Binding-site contacts:
Ligand atom C13 contacts residue VAL163 of chain 2.A at 4.0 Å (hydrophobic).
Ligand atom C12 contacts residue VAL256 of chain 2.A at 3.6 Å (hydrophobic).
Ligand atom C2 contacts residue TYR20 of chain 2.A at 4.1 Å (hydrophobic).
Ligand atom O3 contacts residue TYR20 of chain 2.A at 4.0 Å.
Ligand atom CL contacts residue LEU260 of chain 2.A at 3.3 Å.
Ligand atom C15 contacts residue ILE177 of chain 2.A at 4.0 Å (hydrophobic).
Ligand atom CL contacts residue TYR176 of chain 2.A at 3.3 Å.
Ligand atom C6 contacts residue PRO47 of chain 2.A at 3.5 Å (hydrophobic).
Ligand atom C7 contacts residue ACT1 of chain 2.E at 4.0 Å.
Ligand atom C13 contacts residue ILE177 of chain 2.A at 4.0 Å (hydrophobic).
Ligand atom C14 contacts residue ILE177 of chain 2.A at 3.5 Å (hydrophobic).
Ligand atom O contacts residue TYR20 of chain 2.A at 3.5 Å.
Ligand atom C10 contacts residue ILE159 of chain 2.A at 4.0 Å (hydrophobic).
Ligand atom C4 contacts residue THR22 of chain 2.A at 3.6 Å.
Ligand atom O2 contacts residue CYS23 of chain 2.A at 3.0 Å (h-bond).
Ligand atom C contacts residue CYS23 of chain 2.A at 4.0 Å (hydrophobic).
Ligand atom O1 contacts residue PRO24 of chain 2.A at 3.3 Å.
Ligand atom N contacts residue PRO24 of chain 2.A at 3.7 Å.
Ligand atom C11 contacts residue THR22 of chain 2.A at 3.0 Å.
Ligand atom C12 contacts residue THR22 of chain 2.A at 3.5 Å.
Ligand atom C11 contacts residue VAL256 of chain 2.A at 3.3 Å (hydrophobic).
Ligand atom O1 contacts residue ILE159 of chain 2.A at 3.5 Å.
Ligand atom C14 contacts residue TYR164 of chain 2.A at 3.2 Å (hydrophobic).
Ligand atom C9 contacts residue PRO24 of chain 2.A at 3.6 Å (hydrophobic).
Ligand atom C5 contacts residue THR22 of chain 2.A at 3.7 Å.
Ligand atom C1 contacts residue ACT1 of chain 2.E at 4.1 Å.
Ligand atom C1 contacts residue CYS23 of chain 2.A at 4.0 Å (hydrophobic).
Ligand atom C18 contacts residue CYS23 of chain 2.A at 3.9 Å (hydrophobic).
Ligand atom C11 contacts residue ILE159 of chain 2.A at 3.9 Å (hydrophobic).
Ligand atom N contacts residue ACT1 of chain 2.E at 3.9 Å.
Ligand atom O2 contacts residue PHE25 of chain 2.A at 3.2 Å.
Ligand atom C6 contacts residue TYR20 of chain 2.A at 3.9 Å (hydrophobic).
Ligand atom C15 contacts residue TYR164 of chain 2.A at 3.4 Å (hydrophobic).
Ligand atom C16 contacts residue PRO24 of chain 2.A at 4.1 Å (hydrophobic).
Ligand atom C8 contacts residue ACT1 of chain 2.E at 3.9 Å.
Ligand atom C5 contacts residue ILE177 of chain 2.A at 4.0 Å (hydrophobic).
Ligand atom C8 contacts residue PRO24 of chain 2.A at 3.9 Å (hydrophobic).
Ligand atom CL contacts residue SER173 of chain 2.A at 3.5 Å.
Ligand atom C14 contacts residue VAL163 of chain 2.A at 3.6 Å (hydrophobic).
Ligand atom C10 contacts residue THR22 of chain 2.A at 3.9 Å.

Sequence of chain 2.A:
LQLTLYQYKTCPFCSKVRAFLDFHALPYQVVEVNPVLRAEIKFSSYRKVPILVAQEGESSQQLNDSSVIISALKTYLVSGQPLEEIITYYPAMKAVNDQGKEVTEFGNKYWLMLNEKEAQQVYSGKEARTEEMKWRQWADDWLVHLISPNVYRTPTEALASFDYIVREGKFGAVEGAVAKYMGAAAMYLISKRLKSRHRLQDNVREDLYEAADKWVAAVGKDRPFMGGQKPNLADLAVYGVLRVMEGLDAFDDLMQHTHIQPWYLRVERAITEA

A protein and the small-molecule ligand that binds it are described below.
Small molecule (SMILES): COc1ccc2c(c1)c(CC(=O)O)c(C)n2C(=O)c1ccc(Cl)cc1